This protein binds this small molecule.
Small molecule (SMILES): NCCc1ccc(Cl)c(Cl)c1

Binding-site contacts:
Ligand atom C7 contacts residue GLN59 of chain 1.B at 3.6 Å.
Ligand atom C5 contacts residue LEU64 of chain 1.B at 3.9 Å (hydrophobic).
Ligand atom C3 contacts residue GLN59 of chain 1.B at 3.9 Å.
Ligand atom C3 contacts residue LEU64 of chain 1.B at 4.0 Å (hydrophobic).
Ligand atom N contacts residue ASP60 of chain 1.B at 3.4 Å.
Ligand atom C6 contacts residue GLN59 of chain 1.B at 3.4 Å.
Ligand atom C6 contacts residue TYR62 of chain 1.B at 4.4 Å (hydrophobic).
Ligand atom C1 contacts residue TYR62 of chain 1.B at 3.0 Å (hydrophobic).
Ligand atom CL contacts residue VAL90 of chain 1.B at 3.8 Å.
Ligand atom C contacts residue ASP60 of chain 1.B at 4.4 Å.
Ligand atom CL contacts residue LEU64 of chain 1.B at 4.2 Å.
Ligand atom N contacts residue TYR62 of chain 1.B at 3.2 Å (h-bond).
Ligand atom CL contacts residue ILE92 of chain 1.B at 3.4 Å.
Ligand atom N contacts residue GLN59 of chain 1.B at 2.9 Å (h-bond).
Ligand atom C contacts residue GLN59 of chain 1.B at 4.0 Å.
Ligand atom CL1 contacts residue VAL124 of chain 1.B at 4.0 Å.
Ligand atom C4 contacts residue GLN59 of chain 1.B at 3.8 Å.
Ligand atom CL contacts residue ALA133 of chain 1.B at 4.2 Å.
Ligand atom C2 contacts residue LEU64 of chain 1.B at 4.3 Å (hydrophobic).
Ligand atom CL contacts residue GLN59 of chain 1.B at 3.8 Å.
Ligand atom C6 contacts residue LEU64 of chain 1.B at 4.0 Å (hydrophobic).
Ligand atom C7 contacts residue LEU64 of chain 1.B at 4.4 Å (hydrophobic).
Ligand atom C2 contacts residue TYR62 of chain 1.B at 3.6 Å (hydrophobic).
Ligand atom C7 contacts residue TYR62 of chain 1.B at 3.3 Å (hydrophobic).
Ligand atom C contacts residue TYR62 of chain 1.B at 3.7 Å (hydrophobic).
Ligand atom CL1 contacts residue TYR62 of chain 1.B at 3.8 Å.
Ligand atom C1 contacts residue GLN59 of chain 1.B at 4.3 Å.
Ligand atom C2 contacts residue GLN59 of chain 1.B at 4.2 Å.
Ligand atom C4 contacts residue LEU64 of chain 1.B at 3.7 Å (hydrophobic).
Ligand atom C1 contacts residue GLN63 of chain 1.B at 4.1 Å.
Ligand atom CL1 contacts residue LEU64 of chain 1.B at 4.5 Å.
Ligand atom CL1 contacts residue GLN59 of chain 1.B at 3.6 Å.
Ligand atom C5 contacts residue GLN59 of chain 1.B at 3.7 Å.
Ligand atom CL1 contacts residue VAL90 of chain 1.B at 3.9 Å.

Sequence of chain 1.B:
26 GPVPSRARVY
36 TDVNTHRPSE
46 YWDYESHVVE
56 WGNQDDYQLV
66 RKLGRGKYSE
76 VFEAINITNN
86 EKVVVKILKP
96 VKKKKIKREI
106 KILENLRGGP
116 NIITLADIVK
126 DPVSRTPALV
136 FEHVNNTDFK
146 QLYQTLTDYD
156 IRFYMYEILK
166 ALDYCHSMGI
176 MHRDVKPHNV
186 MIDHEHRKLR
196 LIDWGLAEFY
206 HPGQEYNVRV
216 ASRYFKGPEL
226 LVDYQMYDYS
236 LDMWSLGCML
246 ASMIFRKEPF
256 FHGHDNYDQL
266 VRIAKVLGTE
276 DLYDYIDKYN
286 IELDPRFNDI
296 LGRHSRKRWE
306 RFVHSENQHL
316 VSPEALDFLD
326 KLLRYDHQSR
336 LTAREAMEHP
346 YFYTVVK